Sequence of chain 1.D:
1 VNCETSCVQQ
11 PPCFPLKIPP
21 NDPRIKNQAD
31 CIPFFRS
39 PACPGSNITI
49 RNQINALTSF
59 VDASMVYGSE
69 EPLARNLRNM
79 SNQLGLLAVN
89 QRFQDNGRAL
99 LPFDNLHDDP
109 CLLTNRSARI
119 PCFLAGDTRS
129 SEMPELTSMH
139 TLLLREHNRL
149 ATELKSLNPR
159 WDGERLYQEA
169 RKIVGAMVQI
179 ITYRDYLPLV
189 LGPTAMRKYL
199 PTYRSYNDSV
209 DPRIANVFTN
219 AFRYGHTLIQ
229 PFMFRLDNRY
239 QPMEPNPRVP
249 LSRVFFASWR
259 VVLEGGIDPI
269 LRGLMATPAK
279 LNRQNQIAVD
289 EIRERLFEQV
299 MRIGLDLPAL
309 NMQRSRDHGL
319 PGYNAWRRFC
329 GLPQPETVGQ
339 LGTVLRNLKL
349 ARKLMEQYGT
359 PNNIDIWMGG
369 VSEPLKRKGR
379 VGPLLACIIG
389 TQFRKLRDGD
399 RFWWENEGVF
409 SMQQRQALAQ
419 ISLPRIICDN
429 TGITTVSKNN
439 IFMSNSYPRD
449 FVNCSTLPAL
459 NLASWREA

Sequence of chain 1.C:
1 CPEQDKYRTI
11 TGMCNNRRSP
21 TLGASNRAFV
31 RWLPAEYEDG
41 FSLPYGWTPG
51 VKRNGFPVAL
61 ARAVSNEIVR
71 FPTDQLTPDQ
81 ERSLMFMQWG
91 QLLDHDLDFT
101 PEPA

Binding-site contacts:
Ligand atom C8 contacts residue LEU33 of chain 1.C at 3.5 Å (hydrophobic).
Ligand atom O7 contacts residue ASN205 of chain 1.B at 3.2 Å (h-bond).
Ligand atom O4 contacts residue LYS393 of chain 1.D at 2.9 Å (salt-bridge).
Ligand atom C3 contacts residue ASN205 of chain 1.B at 3.8 Å.
Ligand atom C6 contacts residue PHE327 of chain 1.D at 3.4 Å (hydrophobic).
Ligand atom O7 contacts residue ARG326 of chain 1.D at 3.7 Å.
Ligand atom O3 contacts residue FUC6 of chain 1.F at 3.6 Å.
Ligand atom C6 contacts residue VAL208 of chain 1.B at 3.6 Å (hydrophobic).
Ligand atom O6 contacts residue GLY329 of chain 1.D at 3.4 Å.
Ligand atom C2 contacts residue ASN205 of chain 1.B at 2.5 Å.
Ligand atom N2 contacts residue ASN205 of chain 1.B at 2.9 Å (h-bond).
Ligand atom O5 contacts residue VAL208 of chain 1.B at 3.4 Å.
Ligand atom O4 contacts residue ARG392 of chain 1.B at 3.3 Å (salt-bridge).
Ligand atom C5 contacts residue PHE327 of chain 1.D at 3.1 Å (hydrophobic).
Ligand atom O3 contacts residue PHE327 of chain 1.D at 2.6 Å (h-bond).
Ligand atom O5 contacts residue PHE327 of chain 1.D at 3.1 Å.
Ligand atom O2 contacts residue LYS196 of chain 1.D at 3.0 Å (salt-bridge).
Ligand atom C6 contacts residue TRP32 of chain 1.C at 3.6 Å (hydrophobic).
Ligand atom O4 contacts residue TYR197 of chain 1.D at 3.8 Å.
Ligand atom C1 contacts residue PHE327 of chain 1.D at 3.8 Å (hydrophobic).
Ligand atom O5 contacts residue ASN205 of chain 1.B at 2.4 Å (h-bond).
Ligand atom C6 contacts residue PHE327 of chain 1.D at 3.8 Å (hydrophobic).
Ligand atom C4 contacts residue ARG392 of chain 1.B at 3.6 Å.
Ligand atom O6 contacts residue LYS196 of chain 1.D at 3.0 Å (salt-bridge).
Ligand atom O2 contacts residue MAN5 of chain 1.F at 3.8 Å.
Ligand atom C4 contacts residue PHE327 of chain 1.D at 3.5 Å (hydrophobic).
Ligand atom C1 contacts residue ASN205 of chain 1.B at 1.4 Å.
Ligand atom O6 contacts residue PHE327 of chain 1.D at 3.9 Å.
Ligand atom C2 contacts residue ARG326 of chain 1.D at 3.7 Å.
Ligand atom O5 contacts residue LYS196 of chain 1.D at 3.1 Å (salt-bridge).
Ligand atom C8 contacts residue SER207 of chain 1.B at 3.4 Å.
Ligand atom C1 contacts residue PHE327 of chain 1.D at 3.5 Å (hydrophobic).
Ligand atom C5 contacts residue PHE327 of chain 1.D at 3.8 Å (hydrophobic).
Ligand atom O7 contacts residue PHE327 of chain 1.D at 3.4 Å.
Ligand atom O5 contacts residue PHE327 of chain 1.D at 3.0 Å (h-bond).
Ligand atom C1 contacts residue LYS196 of chain 1.D at 3.7 Å.
Ligand atom C2 contacts residue MAN5 of chain 1.F at 3.6 Å.
Ligand atom C7 contacts residue ASN205 of chain 1.B at 3.2 Å.
Ligand atom C3 contacts residue PHE327 of chain 1.D at 3.4 Å (hydrophobic).
Ligand atom C5 contacts residue ASN205 of chain 1.B at 3.6 Å.

Sequence of chain 1.B:
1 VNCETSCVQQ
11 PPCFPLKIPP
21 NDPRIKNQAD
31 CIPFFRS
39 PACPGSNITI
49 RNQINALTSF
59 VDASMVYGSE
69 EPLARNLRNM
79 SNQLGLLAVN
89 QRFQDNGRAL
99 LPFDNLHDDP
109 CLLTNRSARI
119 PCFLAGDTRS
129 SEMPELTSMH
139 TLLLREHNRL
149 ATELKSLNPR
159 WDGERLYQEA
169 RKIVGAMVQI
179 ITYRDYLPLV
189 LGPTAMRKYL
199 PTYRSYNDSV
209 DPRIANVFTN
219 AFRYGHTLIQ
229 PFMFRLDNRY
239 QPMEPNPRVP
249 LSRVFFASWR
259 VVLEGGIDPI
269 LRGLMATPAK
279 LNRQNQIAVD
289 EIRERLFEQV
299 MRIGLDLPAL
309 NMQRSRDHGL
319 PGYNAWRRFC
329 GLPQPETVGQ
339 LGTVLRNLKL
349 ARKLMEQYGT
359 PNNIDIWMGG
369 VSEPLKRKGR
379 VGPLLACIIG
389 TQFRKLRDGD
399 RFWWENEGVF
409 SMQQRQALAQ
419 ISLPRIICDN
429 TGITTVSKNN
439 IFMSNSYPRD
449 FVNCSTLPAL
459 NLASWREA

The small molecule below binds the protein below.
Small molecule (SMILES): CC(=O)N[C@H]1[C@H](O[C@H]2[C@H](O)[C@@H](NC(C)=O)CO[C@@H]2CO[C@@H]2O[C@@H](C)[C@@H](O)[C@@H](O)[C@@H]2O)O[C@H](CO)[C@@H](O[C@@H]2O[C@H](CO[C@H]3O[C@H](CO)[C@@H](O)[C@H](O)[C@@H]3O)[C@@H](O)[C@H](O[C@H]3O[C@H](CO)[C@@H](O)[C@H](O)[C@@H]3O)[C@@H]2O)[C@@H]1O